The small molecule below binds the protein below.
Small molecule (SMILES): CC(=O)N[C@H]1[C@H](O[C@H]2[C@H](O)[C@@H](NC(C)=O)CO[C@@H]2CO)O[C@H](CO)[C@@H](O)[C@@H]1O

Sequence of chain 1.B:
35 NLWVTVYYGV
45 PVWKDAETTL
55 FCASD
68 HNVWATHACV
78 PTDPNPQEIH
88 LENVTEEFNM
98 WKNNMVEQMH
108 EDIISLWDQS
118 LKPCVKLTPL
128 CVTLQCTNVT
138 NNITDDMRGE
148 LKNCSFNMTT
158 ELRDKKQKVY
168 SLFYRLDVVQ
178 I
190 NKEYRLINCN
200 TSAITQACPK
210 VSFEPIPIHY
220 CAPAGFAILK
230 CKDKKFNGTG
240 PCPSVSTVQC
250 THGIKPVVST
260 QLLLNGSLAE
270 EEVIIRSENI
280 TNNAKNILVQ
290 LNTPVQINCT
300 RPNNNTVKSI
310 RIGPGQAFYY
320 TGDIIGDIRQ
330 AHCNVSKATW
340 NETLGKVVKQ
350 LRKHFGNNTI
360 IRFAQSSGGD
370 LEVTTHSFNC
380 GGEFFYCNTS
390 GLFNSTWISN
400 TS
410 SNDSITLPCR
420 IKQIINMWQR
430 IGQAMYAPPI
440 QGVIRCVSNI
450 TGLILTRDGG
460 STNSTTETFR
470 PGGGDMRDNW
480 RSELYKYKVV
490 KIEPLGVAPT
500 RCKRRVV

Sequence of chain 1.F:
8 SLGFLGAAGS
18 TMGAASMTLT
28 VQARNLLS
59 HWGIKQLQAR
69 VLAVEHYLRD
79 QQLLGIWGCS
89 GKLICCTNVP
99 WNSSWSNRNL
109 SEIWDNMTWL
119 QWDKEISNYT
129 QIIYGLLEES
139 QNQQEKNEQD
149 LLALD

Binding-site contacts:
Ligand atom C2 contacts residue ASN90 of chain 1.B at 2.5 Å.
Ligand atom C8 contacts residue GLY13 of chain 1.F at 4.2 Å.
Ligand atom C8 contacts residue SER17 of chain 1.F at 4.4 Å.
Ligand atom O6 contacts residue ASN90 of chain 1.B at 4.3 Å.
Ligand atom C8 contacts residue GLU89 of chain 1.B at 3.8 Å.
Ligand atom C3 contacts residue GLU89 of chain 1.B at 4.2 Å.
Ligand atom O7 contacts residue SER17 of chain 1.F at 3.1 Å.
Ligand atom C1 contacts residue GLU89 of chain 1.B at 4.2 Å.
Ligand atom O7 contacts residue GLY16 of chain 1.F at 4.4 Å.
Ligand atom C7 contacts residue ASN90 of chain 1.B at 3.6 Å.
Ligand atom C7 contacts residue GLU89 of chain 1.B at 3.9 Å.
Ligand atom O5 contacts residue ASN90 of chain 1.B at 2.4 Å (h-bond).
Ligand atom C7 contacts residue SER17 of chain 1.F at 4.1 Å.
Ligand atom C3 contacts residue ASN90 of chain 1.B at 3.9 Å.
Ligand atom O7 contacts residue ASN90 of chain 1.B at 3.9 Å.
Ligand atom N2 contacts residue GLU89 of chain 1.B at 3.1 Å (salt-bridge).
Ligand atom N2 contacts residue ASN90 of chain 1.B at 3.0 Å (h-bond).
Ligand atom C1 contacts residue ASN90 of chain 1.B at 1.5 Å.
Ligand atom C5 contacts residue ASN90 of chain 1.B at 3.8 Å.
Ligand atom C2 contacts residue GLU89 of chain 1.B at 4.0 Å.
Ligand atom C4 contacts residue ASN90 of chain 1.B at 4.3 Å.